Binding-site contacts:
Ligand atom CG contacts residue SER133 of chain 2.A at 4.2 Å.
Ligand atom O contacts residue NA1 of chain 2.D at 2.6 Å (h-bond).
Ligand atom O contacts residue ALA103 of chain 2.A at 4.3 Å.
Ligand atom CA contacts residue VAL93 of chain 2.A at 3.7 Å (hydrophobic).
Ligand atom CG contacts residue ALA132 of chain 2.A at 3.5 Å (hydrophobic).
Ligand atom C contacts residue VAL93 of chain 2.A at 4.2 Å (hydrophobic).
Ligand atom ND contacts residue SER133 of chain 2.A at 3.4 Å (h-bond).
Ligand atom OXT contacts residue NA1 of chain 2.E at 2.6 Å (h-bond).
Ligand atom OXT contacts residue NA1 of chain 2.D at 3.0 Å (h-bond).
Ligand atom N contacts residue ARG98 of chain 2.A at 3.0 Å (salt-bridge).
Ligand atom OXT contacts residue ALA103 of chain 2.A at 2.9 Å (h-bond).
Ligand atom OXT contacts residue GLY101 of chain 2.A at 4.0 Å.
Ligand atom ND contacts residue VAL91 of chain 2.A at 3.9 Å.
Ligand atom N contacts residue VAL93 of chain 2.A at 4.3 Å.
Ligand atom C contacts residue NA1 of chain 2.E at 3.4 Å.
Ligand atom CG contacts residue LEU136 of chain 2.A at 4.2 Å (hydrophobic).
Ligand atom CA contacts residue ALA103 of chain 2.A at 4.0 Å (hydrophobic).
Ligand atom ND contacts residue LEU136 of chain 2.A at 4.3 Å.
Ligand atom CB contacts residue ALA132 of chain 2.A at 3.5 Å (hydrophobic).
Ligand atom C contacts residue ARG99 of chain 2.A at 4.4 Å.
Ligand atom CB contacts residue ARG98 of chain 2.A at 3.5 Å.
Ligand atom C contacts residue NA1 of chain 2.D at 3.1 Å.
Ligand atom CA contacts residue NA1 of chain 2.D at 4.4 Å.
Ligand atom OXT contacts residue ILE102 of chain 2.A at 3.4 Å (h-bond).
Ligand atom ND contacts residue ALA103 of chain 2.A at 4.0 Å.
Ligand atom C contacts residue ALA103 of chain 2.A at 3.7 Å (hydrophobic).
Ligand atom ND contacts residue ALA132 of chain 2.A at 3.8 Å.
Ligand atom N contacts residue ARG99 of chain 2.A at 3.5 Å (salt-bridge).
Ligand atom O contacts residue ARG99 of chain 2.A at 4.3 Å.
Ligand atom CG contacts residue ALA103 of chain 2.A at 3.5 Å (hydrophobic).
Ligand atom CA contacts residue ARG98 of chain 2.A at 3.8 Å.
Ligand atom O contacts residue NA1 of chain 2.E at 3.9 Å.
Ligand atom N contacts residue NA1 of chain 2.E at 3.9 Å.
Ligand atom CA contacts residue NA1 of chain 2.E at 4.3 Å.
Ligand atom OXT contacts residue VAL93 of chain 2.A at 3.9 Å.
Ligand atom CB contacts residue ALA103 of chain 2.A at 4.2 Å (hydrophobic).

Sequence of chain 2.A:
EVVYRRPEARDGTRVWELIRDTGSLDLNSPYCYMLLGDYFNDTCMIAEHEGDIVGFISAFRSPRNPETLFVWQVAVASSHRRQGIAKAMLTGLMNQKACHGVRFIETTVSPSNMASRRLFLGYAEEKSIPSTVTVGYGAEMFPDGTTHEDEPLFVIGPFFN

A small-molecule ligand and the protein it binds are described below.
Small molecule (SMILES): NCC[C@H](N)C(=O)O